Sequence of chain 1.B:
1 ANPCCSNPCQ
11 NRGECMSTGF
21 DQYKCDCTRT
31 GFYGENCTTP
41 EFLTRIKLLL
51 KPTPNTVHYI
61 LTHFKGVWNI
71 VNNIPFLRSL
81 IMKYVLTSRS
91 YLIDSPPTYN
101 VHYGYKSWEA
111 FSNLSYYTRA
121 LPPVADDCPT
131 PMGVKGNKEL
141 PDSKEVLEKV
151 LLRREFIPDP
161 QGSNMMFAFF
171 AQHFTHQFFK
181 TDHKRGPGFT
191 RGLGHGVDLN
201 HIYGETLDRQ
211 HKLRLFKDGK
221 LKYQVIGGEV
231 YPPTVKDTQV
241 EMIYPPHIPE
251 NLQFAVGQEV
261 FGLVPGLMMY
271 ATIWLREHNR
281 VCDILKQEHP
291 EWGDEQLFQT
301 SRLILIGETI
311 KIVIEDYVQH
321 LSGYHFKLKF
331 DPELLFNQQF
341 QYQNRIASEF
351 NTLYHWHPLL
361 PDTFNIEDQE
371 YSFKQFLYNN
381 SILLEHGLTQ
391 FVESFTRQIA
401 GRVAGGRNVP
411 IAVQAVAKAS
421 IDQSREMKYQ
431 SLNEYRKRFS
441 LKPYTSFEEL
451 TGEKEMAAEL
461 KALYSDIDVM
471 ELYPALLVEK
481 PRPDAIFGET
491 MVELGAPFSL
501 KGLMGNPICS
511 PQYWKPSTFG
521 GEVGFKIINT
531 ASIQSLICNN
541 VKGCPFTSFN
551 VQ

This small molecule binds to this protein.
Small molecule (SMILES): CC(=O)N[C@@H]1[C@@H](O)[C@H](O)[C@@H](CO)O[C@H]1O

Binding-site contacts:
Ligand atom O7 contacts residue ASN379 of chain 1.B at 3.9 Å.
Ligand atom O6 contacts residue TYR371 of chain 1.B at 4.5 Å.
Ligand atom C5 contacts residue SER381 of chain 1.B at 3.5 Å.
Ligand atom C1 contacts residue ASN379 of chain 1.B at 1.4 Å.
Ligand atom C2 contacts residue GLN375 of chain 1.B at 4.2 Å.
Ligand atom O5 contacts residue GLN375 of chain 1.B at 4.4 Å.
Ligand atom C1 contacts residue GLN375 of chain 1.B at 4.0 Å.
Ligand atom O6 contacts residue GLU385 of chain 1.B at 3.1 Å (salt-bridge).
Ligand atom C7 contacts residue GLN375 of chain 1.B at 4.3 Å.
Ligand atom C1 contacts residue SER381 of chain 1.B at 3.6 Å.
Ligand atom O7 contacts residue LYS374 of chain 1.B at 3.9 Å.
Ligand atom C6 contacts residue ILE382 of chain 1.B at 4.0 Å (hydrophobic).
Ligand atom O5 contacts residue ILE382 of chain 1.B at 3.3 Å.
Ligand atom C3 contacts residue ASN379 of chain 1.B at 3.8 Å.
Ligand atom C5 contacts residue ILE382 of chain 1.B at 4.3 Å (hydrophobic).
Ligand atom O6 contacts residue SER381 of chain 1.B at 3.2 Å (h-bond).
Ligand atom C2 contacts residue ASN379 of chain 1.B at 2.5 Å.
Ligand atom N2 contacts residue GLN375 of chain 1.B at 4.5 Å.
Ligand atom O6 contacts residue ILE382 of chain 1.B at 3.6 Å.
Ligand atom C5 contacts residue ASN379 of chain 1.B at 3.6 Å.
Ligand atom O5 contacts residue SER381 of chain 1.B at 3.4 Å (h-bond).
Ligand atom C6 contacts residue TYR371 of chain 1.B at 4.3 Å (hydrophobic).
Ligand atom C4 contacts residue ASN379 of chain 1.B at 4.2 Å.
Ligand atom C6 contacts residue SER381 of chain 1.B at 4.0 Å.
Ligand atom C1 contacts residue ILE382 of chain 1.B at 4.2 Å (hydrophobic).
Ligand atom N2 contacts residue ASN379 of chain 1.B at 2.9 Å (h-bond).
Ligand atom C7 contacts residue ASN379 of chain 1.B at 3.6 Å.
Ligand atom C6 contacts residue GLU385 of chain 1.B at 3.6 Å.
Ligand atom O7 contacts residue GLN375 of chain 1.B at 3.3 Å.
Ligand atom O5 contacts residue ASN379 of chain 1.B at 2.3 Å (h-bond).